Binding-site contacts:
Ligand atom O3A contacts residue ARG309 of chain 1.C at 3.2 Å (salt-bridge).
Ligand atom O2G contacts residue THR65 of chain 1.C at 3.2 Å (h-bond).
Ligand atom PA contacts residue ARG309 of chain 1.C at 3.2 Å.
Ligand atom O2A contacts residue THR65 of chain 1.C at 2.6 Å (h-bond).
Ligand atom PB contacts residue LYS64 of chain 1.C at 3.6 Å.
Ligand atom O1B contacts residue GLY63 of chain 1.C at 3.4 Å (h-bond).
Ligand atom O2B contacts residue LYS64 of chain 1.C at 3.0 Å (salt-bridge).
Ligand atom O1A contacts residue THR65 of chain 1.C at 3.5 Å.
Ligand atom S1G contacts residue LYS64 of chain 1.C at 3.4 Å (salt-bridge).
Ligand atom O1B contacts residue GLY61 of chain 1.C at 3.2 Å (h-bond).
Ligand atom O2A contacts residue LYS64 of chain 1.C at 3.0 Å (salt-bridge).
Ligand atom C5' contacts residue ARG309 of chain 1.C at 3.4 Å.
Ligand atom PB contacts residue GLY61 of chain 1.C at 3.5 Å.
Ligand atom O1A contacts residue ARG309 of chain 1.C at 2.5 Å (salt-bridge).
Ligand atom O3A contacts residue GLY61 of chain 1.C at 3.4 Å.
Ligand atom O3A contacts residue SER62 of chain 1.C at 3.3 Å (h-bond).
Ligand atom C8 contacts residue SER62 of chain 1.C at 3.5 Å.
Ligand atom N6 contacts residue ILE18 of chain 1.C at 3.0 Å (h-bond).
Ligand atom PG contacts residue ARG309 of chain 1.C at 3.5 Å.
Ligand atom C2 contacts residue ILE264 of chain 1.C at 3.3 Å (hydrophobic).
Ligand atom O1B contacts residue PRO59 of chain 1.C at 3.2 Å (h-bond).
Ligand atom O3G contacts residue ARG309 of chain 1.C at 3.4 Å (salt-bridge).
Ligand atom O1B contacts residue LYS64 of chain 1.C at 3.1 Å (salt-bridge).
Ligand atom N3 contacts residue ILE264 of chain 1.C at 3.5 Å.
Ligand atom C8 contacts residue GLY63 of chain 1.C at 3.4 Å.
Ligand atom PB contacts residue ARG309 of chain 1.C at 3.4 Å.
Ligand atom O3A contacts residue GLY63 of chain 1.C at 2.8 Å (h-bond).
Ligand atom O3B contacts residue GLY61 of chain 1.C at 3.2 Å (h-bond).
Ligand atom PG contacts residue LYS64 of chain 1.C at 3.4 Å.
Ligand atom O2B contacts residue THR65 of chain 1.C at 2.8 Å (h-bond).
Ligand atom O1B contacts residue SER62 of chain 1.C at 2.8 Å (h-bond).
Ligand atom O2A contacts residue LEU66 of chain 1.C at 2.6 Å (h-bond).
Ligand atom N1 contacts residue ILE264 of chain 1.C at 3.5 Å.
Ligand atom O2G contacts residue LYS64 of chain 1.C at 2.5 Å (salt-bridge).
Ligand atom O2A contacts residue GLY63 of chain 1.C at 3.0 Å.
Ligand atom O3G contacts residue ARG246 of chain 1.D at 2.6 Å (salt-bridge).
Ligand atom O3B contacts residue ARG309 of chain 1.C at 2.5 Å (salt-bridge).
Ligand atom N7 contacts residue SER62 of chain 1.C at 2.8 Å (h-bond).
Ligand atom N1 contacts residue ILE18 of chain 1.C at 3.6 Å (h-bond).
Ligand atom N7 contacts residue GLY63 of chain 1.C at 3.2 Å.

A small-molecule ligand and the protein it binds are described below.
Small molecule (SMILES): Nc1ncnc2c1ncn2[C@@H]1O[C@H](COP(=O)(O)OP(=O)(O)OP(O)(O)=S)[C@@H](O)[C@H]1O

Sequence of chain 1.C:
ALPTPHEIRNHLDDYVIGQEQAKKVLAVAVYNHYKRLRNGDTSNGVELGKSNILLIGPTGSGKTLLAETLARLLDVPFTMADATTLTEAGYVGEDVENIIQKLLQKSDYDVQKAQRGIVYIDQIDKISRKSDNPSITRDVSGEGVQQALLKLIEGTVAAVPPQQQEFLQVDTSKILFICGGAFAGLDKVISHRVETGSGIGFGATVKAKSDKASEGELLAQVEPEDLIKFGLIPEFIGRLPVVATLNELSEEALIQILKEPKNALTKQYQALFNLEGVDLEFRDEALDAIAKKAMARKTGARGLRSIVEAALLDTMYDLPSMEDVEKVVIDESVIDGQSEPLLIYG

Sequence of chain 1.D:
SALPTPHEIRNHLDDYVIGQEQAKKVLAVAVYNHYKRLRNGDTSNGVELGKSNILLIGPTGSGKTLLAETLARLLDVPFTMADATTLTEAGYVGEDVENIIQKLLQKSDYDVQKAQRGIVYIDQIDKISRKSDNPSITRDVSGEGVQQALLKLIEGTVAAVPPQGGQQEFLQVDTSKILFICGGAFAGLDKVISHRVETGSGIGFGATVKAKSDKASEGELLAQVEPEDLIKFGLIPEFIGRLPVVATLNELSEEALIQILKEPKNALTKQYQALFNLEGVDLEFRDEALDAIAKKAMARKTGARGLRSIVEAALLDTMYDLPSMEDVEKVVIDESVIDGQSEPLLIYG